A small-molecule ligand and the protein it binds are described below.
Small molecule (SMILES): CC(=O)N[C@H]1[C@H](O[C@H]2[C@H](O)[C@@H](NC(C)=O)CO[C@@H]2CO)O[C@H](CO)[C@@H](O[C@H]2O[C@H](CO)[C@@H](O)[C@H](O)[C@@H]2O)[C@@H]1O

Sequence of chain 1.C:
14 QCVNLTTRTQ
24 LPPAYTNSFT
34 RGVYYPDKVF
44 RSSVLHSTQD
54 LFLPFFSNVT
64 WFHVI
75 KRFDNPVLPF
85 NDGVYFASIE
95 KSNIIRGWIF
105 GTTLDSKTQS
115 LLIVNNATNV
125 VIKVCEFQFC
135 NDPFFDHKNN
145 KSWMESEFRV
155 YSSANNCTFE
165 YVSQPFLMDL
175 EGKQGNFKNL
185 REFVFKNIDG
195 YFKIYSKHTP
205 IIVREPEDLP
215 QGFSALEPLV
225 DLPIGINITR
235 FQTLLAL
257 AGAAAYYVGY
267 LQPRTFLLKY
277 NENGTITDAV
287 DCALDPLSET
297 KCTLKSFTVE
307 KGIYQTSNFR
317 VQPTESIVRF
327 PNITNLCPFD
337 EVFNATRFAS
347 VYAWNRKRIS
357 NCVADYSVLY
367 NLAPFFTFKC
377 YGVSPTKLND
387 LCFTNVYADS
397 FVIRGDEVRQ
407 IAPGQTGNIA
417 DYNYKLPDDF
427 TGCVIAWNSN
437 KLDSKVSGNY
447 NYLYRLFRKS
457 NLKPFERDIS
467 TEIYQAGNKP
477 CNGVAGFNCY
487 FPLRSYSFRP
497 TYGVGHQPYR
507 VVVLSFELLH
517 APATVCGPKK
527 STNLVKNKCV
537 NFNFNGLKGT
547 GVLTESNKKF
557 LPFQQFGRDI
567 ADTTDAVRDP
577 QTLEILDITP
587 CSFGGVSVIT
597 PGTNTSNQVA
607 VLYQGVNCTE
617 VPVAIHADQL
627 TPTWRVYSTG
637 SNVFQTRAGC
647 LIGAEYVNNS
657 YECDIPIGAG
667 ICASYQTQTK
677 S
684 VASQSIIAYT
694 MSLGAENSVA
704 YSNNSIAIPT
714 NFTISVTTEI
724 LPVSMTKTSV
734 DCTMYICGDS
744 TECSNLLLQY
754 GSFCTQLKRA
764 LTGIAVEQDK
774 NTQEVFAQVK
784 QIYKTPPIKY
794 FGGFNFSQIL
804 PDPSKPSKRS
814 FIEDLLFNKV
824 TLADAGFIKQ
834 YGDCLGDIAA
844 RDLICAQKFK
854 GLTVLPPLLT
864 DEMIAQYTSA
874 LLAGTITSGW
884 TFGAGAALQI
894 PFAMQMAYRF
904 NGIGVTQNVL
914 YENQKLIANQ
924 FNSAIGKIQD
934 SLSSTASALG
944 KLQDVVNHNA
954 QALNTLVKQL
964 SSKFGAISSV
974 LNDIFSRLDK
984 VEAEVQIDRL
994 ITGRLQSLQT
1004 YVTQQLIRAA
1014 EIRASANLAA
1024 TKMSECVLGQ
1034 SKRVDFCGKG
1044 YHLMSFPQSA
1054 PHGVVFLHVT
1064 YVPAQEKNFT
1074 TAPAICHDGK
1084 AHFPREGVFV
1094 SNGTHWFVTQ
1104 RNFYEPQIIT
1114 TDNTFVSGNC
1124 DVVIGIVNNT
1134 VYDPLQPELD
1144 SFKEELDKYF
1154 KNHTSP

Binding-site contacts:
Ligand atom O7 contacts residue ASN798 of chain 1.C at 3.0 Å (h-bond).
Ligand atom C2 contacts residue ASN798 of chain 1.C at 2.5 Å.
Ligand atom C4 contacts residue ASN798 of chain 1.C at 4.2 Å.
Ligand atom C1 contacts residue ASN798 of chain 1.C at 1.4 Å.
Ligand atom C1 contacts residue SER800 of chain 1.C at 3.4 Å.
Ligand atom C8 contacts residue PHE814 of chain 1.C at 4.4 Å (hydrophobic).
Ligand atom C7 contacts residue ASN798 of chain 1.C at 3.2 Å.
Ligand atom C8 contacts residue ASN798 of chain 1.C at 4.4 Å.
Ligand atom O6 contacts residue GLN801 of chain 1.C at 4.4 Å.
Ligand atom O5 contacts residue SER800 of chain 1.C at 3.5 Å (h-bond).
Ligand atom C3 contacts residue ASN798 of chain 1.C at 3.8 Å.
Ligand atom C5 contacts residue SER800 of chain 1.C at 3.8 Å.
Ligand atom C6 contacts residue GLN801 of chain 1.C at 3.6 Å.
Ligand atom N2 contacts residue ASN798 of chain 1.C at 3.0 Å (h-bond).
Ligand atom O5 contacts residue ASN798 of chain 1.C at 2.3 Å (h-bond).
Ligand atom C5 contacts residue ASN798 of chain 1.C at 3.6 Å.